Binding-site contacts:
Ligand atom O3P contacts residue LYS439 of chain 54.A at 2.9 Å.
Ligand atom C3' contacts residue GLU215 of chain 54.A at 3.3 Å.
Ligand atom C2' contacts residue GLY437 of chain 54.A at 2.8 Å.
Ligand atom N9 contacts residue VAL217 of chain 54.A at 4.4 Å.
Ligand atom O3' contacts residue GLU215 of chain 54.A at 3.5 Å (salt-bridge).
Ligand atom N1 contacts residue HIS428 of chain 54.A at 3.3 Å.
Ligand atom O1P contacts residue LYS439 of chain 54.A at 2.6 Å.
Ligand atom P contacts residue HIS426 of chain 54.A at 3.9 Å.
Ligand atom O5' contacts residue LYS439 of chain 54.A at 3.8 Å.
Ligand atom N9 contacts residue PRO218 of chain 54.A at 4.2 Å.
Ligand atom N6 contacts residue HIS428 of chain 54.A at 4.0 Å.
Ligand atom N7 contacts residue PRO218 of chain 54.A at 4.0 Å.
Ligand atom C6 contacts residue HIS428 of chain 54.A at 4.2 Å.
Ligand atom C8 contacts residue PRO218 of chain 54.A at 4.2 Å (hydrophobic).
Ligand atom P contacts residue LYS439 of chain 54.A at 3.3 Å.
Ligand atom N7 contacts residue VAL217 of chain 54.A at 3.7 Å.
Ligand atom N7 contacts residue PRO429 of chain 54.A at 4.3 Å.
Ligand atom N9 contacts residue PRO429 of chain 54.A at 4.3 Å.
Ligand atom O1P contacts residue HIS426 of chain 54.A at 2.7 Å (h-bond).
Ligand atom C8 contacts residue PRO429 of chain 54.A at 4.3 Å (hydrophobic).
Ligand atom C1' contacts residue GLY437 of chain 54.A at 3.3 Å.
Ligand atom N9 contacts residue GLY437 of chain 54.A at 3.3 Å (h-bond).
Ligand atom O2P contacts residue HIS426 of chain 54.A at 3.6 Å.
Ligand atom C2' contacts residue GLU215 of chain 54.A at 3.6 Å.
Ligand atom C8 contacts residue VAL217 of chain 54.A at 3.5 Å (hydrophobic).
Ligand atom C8 contacts residue GLY437 of chain 54.A at 2.8 Å.
Ligand atom N6 contacts residue SER430 of chain 54.A at 3.7 Å.
Ligand atom C5 contacts residue PRO218 of chain 54.A at 4.0 Å (hydrophobic).
Ligand atom O3' contacts residue GLY437 of chain 54.A at 3.9 Å.
Ligand atom O3' contacts residue LYS439 of chain 54.A at 3.5 Å.
Ligand atom N7 contacts residue GLY437 of chain 54.A at 3.5 Å (h-bond).
Ligand atom C6 contacts residue PRO218 of chain 54.A at 4.2 Å (hydrophobic).
Ligand atom N6 contacts residue ASP407 of chain 54.A at 3.6 Å (salt-bridge).
Ligand atom N3 contacts residue PRO429 of chain 54.A at 4.4 Å.
Ligand atom C6 contacts residue SER430 of chain 54.A at 4.2 Å.
Ligand atom C2 contacts residue HIS428 of chain 54.A at 3.8 Å.
Ligand atom O3' contacts residue ILE420 of chain 54.A at 4.2 Å.
Ligand atom C3' contacts residue GLY437 of chain 54.A at 3.9 Å.
Ligand atom C4 contacts residue PRO218 of chain 54.A at 4.1 Å (hydrophobic).
Ligand atom C2' contacts residue ASP216 of chain 54.A at 4.3 Å.

A protein and the small-molecule ligand that binds it are described below.
Small molecule (SMILES): Nc1ncnc2c1ncn2[C@@H]1C[C@@H](O)[C@@H](COP(=O)(O)O)O1

Sequence of chain 54.A:
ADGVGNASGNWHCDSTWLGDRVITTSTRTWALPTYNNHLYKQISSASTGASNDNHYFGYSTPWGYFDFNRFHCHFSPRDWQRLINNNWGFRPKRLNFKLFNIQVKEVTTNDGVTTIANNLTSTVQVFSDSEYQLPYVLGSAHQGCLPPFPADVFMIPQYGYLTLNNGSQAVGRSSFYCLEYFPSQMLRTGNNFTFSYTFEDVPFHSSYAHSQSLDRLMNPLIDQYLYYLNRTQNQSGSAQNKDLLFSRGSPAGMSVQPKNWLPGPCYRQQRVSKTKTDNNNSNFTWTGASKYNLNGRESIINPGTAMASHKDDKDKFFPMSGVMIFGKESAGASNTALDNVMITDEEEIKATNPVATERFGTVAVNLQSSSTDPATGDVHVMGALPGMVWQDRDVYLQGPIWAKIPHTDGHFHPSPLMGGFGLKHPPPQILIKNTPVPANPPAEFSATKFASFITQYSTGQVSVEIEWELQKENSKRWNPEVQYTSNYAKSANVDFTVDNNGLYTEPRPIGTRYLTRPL